Sequence of chain 1.X:
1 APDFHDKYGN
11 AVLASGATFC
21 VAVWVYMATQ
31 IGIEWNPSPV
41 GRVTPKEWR

Binding-site contacts:
Ligand atom C25 contacts residue DMU1 of chain 1.WF at 4.2 Å.
Ligand atom C43 contacts residue TRP24 of chain 1.X at 3.8 Å (hydrophobic).
Ligand atom C43 contacts residue MET423 of chain 1.N at 3.7 Å (hydrophobic).
Ligand atom C22 contacts residue VAL25 of chain 1.X at 3.8 Å (hydrophobic).
Ligand atom C34 contacts residue TRP24 of chain 1.X at 3.9 Å (hydrophobic).
Ligand atom C43 contacts residue ILE86 of chain 1.Q at 3.7 Å (hydrophobic).
Ligand atom C40 contacts residue ILE86 of chain 1.Q at 3.9 Å (hydrophobic).
Ligand atom C25 contacts residue DMU1 of chain 1.UF at 4.1 Å.
Ligand atom C28 contacts residue VAL21 of chain 1.X at 4.1 Å (hydrophobic).
Ligand atom C18 contacts residue VAL25 of chain 1.X at 3.8 Å (hydrophobic).
Ligand atom O16 contacts residue VAL25 of chain 1.X at 4.4 Å.
Ligand atom C31 contacts residue DMU1 of chain 1.WF at 4.0 Å.
Ligand atom C40 contacts residue CYS20 of chain 1.X at 4.1 Å (hydrophobic).
Ligand atom C28 contacts residue DMU1 of chain 1.UF at 4.4 Å.
Ligand atom C19 contacts residue VAL25 of chain 1.X at 4.3 Å (hydrophobic).
Ligand atom C40 contacts residue TRP24 of chain 1.X at 3.7 Å (hydrophobic).
Ligand atom C28 contacts residue VAL25 of chain 1.X at 4.5 Å (hydrophobic).
Ligand atom C37 contacts residue TRP24 of chain 1.X at 4.1 Å (hydrophobic).
Ligand atom C19 contacts residue DMU1 of chain 1.UF at 4.4 Å.
Ligand atom C25 contacts residue VAL25 of chain 1.X at 4.3 Å (hydrophobic).
Ligand atom C18 contacts residue DMU1 of chain 1.UF at 3.6 Å.
Ligand atom C31 contacts residue DMU1 of chain 1.UF at 4.2 Å.
Ligand atom C22 contacts residue VAL21 of chain 1.X at 3.8 Å (hydrophobic).
Ligand atom C37 contacts residue DMU1 of chain 1.WF at 4.1 Å.

Sequence of chain 1.N:
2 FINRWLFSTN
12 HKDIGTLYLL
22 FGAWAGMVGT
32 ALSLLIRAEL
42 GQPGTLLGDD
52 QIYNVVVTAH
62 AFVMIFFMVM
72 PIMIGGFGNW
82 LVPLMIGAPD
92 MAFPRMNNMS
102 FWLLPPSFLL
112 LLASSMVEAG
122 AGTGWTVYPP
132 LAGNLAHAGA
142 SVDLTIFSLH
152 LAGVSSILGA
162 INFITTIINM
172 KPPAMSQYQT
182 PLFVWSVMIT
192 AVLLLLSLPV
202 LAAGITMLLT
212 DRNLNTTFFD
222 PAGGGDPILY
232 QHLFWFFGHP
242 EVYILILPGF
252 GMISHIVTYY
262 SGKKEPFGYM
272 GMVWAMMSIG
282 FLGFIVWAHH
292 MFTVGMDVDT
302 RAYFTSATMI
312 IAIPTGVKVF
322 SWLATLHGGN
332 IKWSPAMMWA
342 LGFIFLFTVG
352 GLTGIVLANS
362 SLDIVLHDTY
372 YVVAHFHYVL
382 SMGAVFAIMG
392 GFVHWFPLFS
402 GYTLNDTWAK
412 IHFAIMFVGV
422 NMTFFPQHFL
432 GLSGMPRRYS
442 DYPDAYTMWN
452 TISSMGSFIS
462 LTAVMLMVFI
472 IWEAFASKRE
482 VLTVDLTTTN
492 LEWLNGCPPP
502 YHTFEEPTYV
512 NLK

This protein binds this small molecule.
Small molecule (SMILES): CCCCCCCCCCO[C@@H]1O[C@H](CO)[C@@H](O[C@H]2O[C@H](CO)[C@@H](O)[C@H](O)[C@H]2O)[C@H](O)[C@H]1O

Sequence of chain 1.Q:
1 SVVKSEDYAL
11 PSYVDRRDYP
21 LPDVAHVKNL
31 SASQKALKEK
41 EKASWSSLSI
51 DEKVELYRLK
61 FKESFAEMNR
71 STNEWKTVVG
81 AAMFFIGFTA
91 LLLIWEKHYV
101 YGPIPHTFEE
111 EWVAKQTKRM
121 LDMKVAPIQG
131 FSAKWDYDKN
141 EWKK